This small molecule binds to this protein.
Small molecule (SMILES): CC(=O)N[C@@H]1[C@@H](O)[C@H](O)[C@@H](CO)O[C@H]1O

Sequence of chain 1.A:
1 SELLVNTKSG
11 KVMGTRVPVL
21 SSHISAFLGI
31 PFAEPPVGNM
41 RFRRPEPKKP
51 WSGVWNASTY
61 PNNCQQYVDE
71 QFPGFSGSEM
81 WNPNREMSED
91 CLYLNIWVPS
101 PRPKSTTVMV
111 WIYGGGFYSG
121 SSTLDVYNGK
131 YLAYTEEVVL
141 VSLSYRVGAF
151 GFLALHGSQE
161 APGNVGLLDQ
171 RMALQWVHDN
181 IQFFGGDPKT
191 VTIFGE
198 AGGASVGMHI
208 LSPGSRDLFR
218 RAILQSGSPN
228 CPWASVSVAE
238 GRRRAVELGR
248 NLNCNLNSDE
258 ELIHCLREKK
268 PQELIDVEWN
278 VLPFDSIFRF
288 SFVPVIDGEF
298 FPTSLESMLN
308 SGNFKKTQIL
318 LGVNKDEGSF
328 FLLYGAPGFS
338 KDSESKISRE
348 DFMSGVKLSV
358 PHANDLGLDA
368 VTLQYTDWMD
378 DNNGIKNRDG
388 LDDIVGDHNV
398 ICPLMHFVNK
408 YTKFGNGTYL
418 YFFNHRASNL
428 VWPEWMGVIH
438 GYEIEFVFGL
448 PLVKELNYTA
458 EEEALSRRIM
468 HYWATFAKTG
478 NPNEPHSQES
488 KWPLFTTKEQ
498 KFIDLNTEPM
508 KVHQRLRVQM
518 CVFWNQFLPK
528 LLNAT

Binding-site contacts:
Ligand atom C1 contacts residue ASN56 of chain 1.A at 1.5 Å.
Ligand atom C1 contacts residue SER58 of chain 1.A at 3.3 Å.
Ligand atom O5 contacts residue SER58 of chain 1.A at 4.0 Å.
Ligand atom C7 contacts residue ASN56 of chain 1.A at 3.5 Å.
Ligand atom C5 contacts residue SER58 of chain 1.A at 4.3 Å.
Ligand atom O7 contacts residue ASN56 of chain 1.A at 3.6 Å.
Ligand atom O5 contacts residue THR59 of chain 1.A at 4.4 Å.
Ligand atom C4 contacts residue ASN56 of chain 1.A at 4.3 Å.
Ligand atom N2 contacts residue SER58 of chain 1.A at 4.3 Å.
Ligand atom N2 contacts residue ASN56 of chain 1.A at 3.0 Å (h-bond).
Ligand atom C5 contacts residue THR59 of chain 1.A at 4.1 Å.
Ligand atom C2 contacts residue SER58 of chain 1.A at 4.2 Å.
Ligand atom C2 contacts residue ASN56 of chain 1.A at 2.5 Å.
Ligand atom C6 contacts residue THR59 of chain 1.A at 4.2 Å.
Ligand atom C3 contacts residue ASN56 of chain 1.A at 3.9 Å.
Ligand atom C8 contacts residue ASN56 of chain 1.A at 4.4 Å.
Ligand atom C5 contacts residue ASN56 of chain 1.A at 3.7 Å.
Ligand atom O5 contacts residue ASN56 of chain 1.A at 2.4 Å (h-bond).